Binding-site contacts:
Ligand atom N contacts residue LYS16 of chain 1.A at 4.2 Å.
Ligand atom S contacts residue ASP17 of chain 1.A at 3.5 Å (salt-bridge).
Ligand atom S contacts residue HIS13 of chain 1.A at 4.0 Å.
Ligand atom S1 contacts residue ASP17 of chain 1.A at 3.6 Å (salt-bridge).
Ligand atom N contacts residue TRP14 of chain 1.A at 3.8 Å.
Ligand atom S contacts residue TRP14 of chain 1.A at 4.2 Å.
Ligand atom O1 contacts residue PHE18 of chain 1.A at 4.0 Å.
Ligand atom C5 contacts residue HIS8 of chain 1.A at 4.2 Å.
Ligand atom N3 contacts residue HIS13 of chain 1.A at 4.1 Å.
Ligand atom N3 contacts residue HIS8 of chain 1.A at 4.2 Å.
Ligand atom O1 contacts residue ASP17 of chain 1.A at 3.4 Å (salt-bridge).
Ligand atom S contacts residue TRP3 of chain 1.A at 4.3 Å.
Ligand atom O2 contacts residue ASN9 of chain 1.A at 3.6 Å.
Ligand atom O2 contacts residue TRP3 of chain 1.A at 3.7 Å.
Ligand atom O2 contacts residue HIS13 of chain 1.A at 3.8 Å.
Ligand atom O2 contacts residue TRP14 of chain 1.A at 3.3 Å.
Ligand atom N contacts residue ASP17 of chain 1.A at 2.9 Å (salt-bridge).
Ligand atom S1 contacts residue HIS2 of chain 1.A at 3.8 Å.
Ligand atom C8 contacts residue HIS2 of chain 1.A at 4.1 Å.
Ligand atom C9 contacts residue ASN9 of chain 1.A at 4.2 Å.
Ligand atom C2 contacts residue HIS2 of chain 1.A at 4.4 Å.
Ligand atom C9 contacts residue HIS8 of chain 1.A at 4.0 Å.
Ligand atom C4 contacts residue ASN9 of chain 1.A at 4.2 Å.
Ligand atom O1 contacts residue TRP3 of chain 1.A at 3.6 Å.
Ligand atom C2 contacts residue ASP17 of chain 1.A at 3.8 Å.
Ligand atom C4 contacts residue HIS8 of chain 1.A at 3.3 Å.
Ligand atom N3 contacts residue ASN9 of chain 1.A at 4.0 Å.
Ligand atom N contacts residue HIS13 of chain 1.A at 2.9 Å (h-bond).

This small molecule binds to this protein.
Small molecule (SMILES): NS(=O)(=O)c1nc2ccccc2s1

Sequence of chain 1.A:
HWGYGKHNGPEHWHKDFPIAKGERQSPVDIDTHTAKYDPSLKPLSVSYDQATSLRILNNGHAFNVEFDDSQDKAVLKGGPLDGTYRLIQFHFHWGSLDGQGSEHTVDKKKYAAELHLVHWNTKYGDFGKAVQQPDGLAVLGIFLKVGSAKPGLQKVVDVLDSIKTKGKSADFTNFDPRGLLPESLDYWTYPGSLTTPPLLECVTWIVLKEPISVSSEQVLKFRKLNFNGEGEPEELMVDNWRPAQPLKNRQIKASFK